Sequence of chain 1.A:
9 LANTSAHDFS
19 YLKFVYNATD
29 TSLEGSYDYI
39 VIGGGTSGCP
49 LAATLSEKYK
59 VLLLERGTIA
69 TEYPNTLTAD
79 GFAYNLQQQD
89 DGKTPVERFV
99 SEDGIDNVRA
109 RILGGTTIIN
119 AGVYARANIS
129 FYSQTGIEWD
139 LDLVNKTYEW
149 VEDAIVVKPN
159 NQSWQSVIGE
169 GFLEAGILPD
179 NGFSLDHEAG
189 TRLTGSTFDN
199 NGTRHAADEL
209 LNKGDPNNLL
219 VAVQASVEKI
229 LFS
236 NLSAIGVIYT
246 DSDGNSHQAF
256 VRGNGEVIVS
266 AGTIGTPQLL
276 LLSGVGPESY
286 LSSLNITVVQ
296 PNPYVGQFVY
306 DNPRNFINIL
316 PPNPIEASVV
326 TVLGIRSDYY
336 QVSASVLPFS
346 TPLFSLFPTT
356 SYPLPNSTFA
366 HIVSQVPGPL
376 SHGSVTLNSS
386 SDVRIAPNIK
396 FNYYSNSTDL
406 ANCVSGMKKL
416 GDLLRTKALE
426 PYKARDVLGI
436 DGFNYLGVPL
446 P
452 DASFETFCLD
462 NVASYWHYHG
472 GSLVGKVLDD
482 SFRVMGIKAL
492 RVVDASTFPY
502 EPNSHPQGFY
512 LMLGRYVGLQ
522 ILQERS

This small molecule binds to this protein.
Small molecule (SMILES): CC(=O)N[C@@H]1[C@@H](O)[C@H](O)[C@@H](CO)O[C@H]1O

Binding-site contacts:
Ligand atom O6 contacts residue LEU375 of chain 1.A at 3.9 Å.
Ligand atom C5 contacts residue ASN401 of chain 1.A at 3.6 Å.
Ligand atom C7 contacts residue ASN401 of chain 1.A at 3.4 Å.
Ligand atom C5 contacts residue LEU375 of chain 1.A at 4.2 Å (hydrophobic).
Ligand atom O5 contacts residue ASN401 of chain 1.A at 2.3 Å (h-bond).
Ligand atom N2 contacts residue ASN401 of chain 1.A at 2.9 Å (h-bond).
Ligand atom C1 contacts residue ASN401 of chain 1.A at 1.4 Å.
Ligand atom C1 contacts residue LEU375 of chain 1.A at 4.0 Å (hydrophobic).
Ligand atom O7 contacts residue ASN401 of chain 1.A at 3.7 Å.
Ligand atom C8 contacts residue SER402 of chain 1.A at 3.5 Å.
Ligand atom O5 contacts residue LEU375 of chain 1.A at 3.7 Å.
Ligand atom C2 contacts residue ASN401 of chain 1.A at 2.4 Å.
Ligand atom C8 contacts residue SER400 of chain 1.A at 4.4 Å.
Ligand atom C7 contacts residue SER402 of chain 1.A at 4.4 Å.
Ligand atom C4 contacts residue ASN401 of chain 1.A at 4.2 Å.
Ligand atom C3 contacts residue ASN401 of chain 1.A at 3.8 Å.
Ligand atom C8 contacts residue ASN401 of chain 1.A at 4.2 Å.